Sequence of chain 1.B:
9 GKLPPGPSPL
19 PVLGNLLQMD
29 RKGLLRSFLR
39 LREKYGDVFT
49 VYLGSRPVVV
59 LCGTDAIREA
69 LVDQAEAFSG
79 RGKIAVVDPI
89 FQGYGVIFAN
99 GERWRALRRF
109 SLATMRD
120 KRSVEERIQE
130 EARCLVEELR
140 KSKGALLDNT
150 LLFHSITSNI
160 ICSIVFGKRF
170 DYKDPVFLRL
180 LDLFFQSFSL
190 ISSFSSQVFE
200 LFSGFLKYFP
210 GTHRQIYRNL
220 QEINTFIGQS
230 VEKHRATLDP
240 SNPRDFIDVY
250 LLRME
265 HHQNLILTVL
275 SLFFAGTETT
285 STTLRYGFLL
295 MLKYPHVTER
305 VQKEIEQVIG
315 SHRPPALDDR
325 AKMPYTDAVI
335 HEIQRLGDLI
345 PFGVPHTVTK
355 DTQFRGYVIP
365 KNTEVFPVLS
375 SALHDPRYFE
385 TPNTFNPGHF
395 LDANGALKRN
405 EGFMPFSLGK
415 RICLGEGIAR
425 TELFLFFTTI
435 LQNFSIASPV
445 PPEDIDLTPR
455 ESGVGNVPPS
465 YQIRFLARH

Sequence of chain 1.A:
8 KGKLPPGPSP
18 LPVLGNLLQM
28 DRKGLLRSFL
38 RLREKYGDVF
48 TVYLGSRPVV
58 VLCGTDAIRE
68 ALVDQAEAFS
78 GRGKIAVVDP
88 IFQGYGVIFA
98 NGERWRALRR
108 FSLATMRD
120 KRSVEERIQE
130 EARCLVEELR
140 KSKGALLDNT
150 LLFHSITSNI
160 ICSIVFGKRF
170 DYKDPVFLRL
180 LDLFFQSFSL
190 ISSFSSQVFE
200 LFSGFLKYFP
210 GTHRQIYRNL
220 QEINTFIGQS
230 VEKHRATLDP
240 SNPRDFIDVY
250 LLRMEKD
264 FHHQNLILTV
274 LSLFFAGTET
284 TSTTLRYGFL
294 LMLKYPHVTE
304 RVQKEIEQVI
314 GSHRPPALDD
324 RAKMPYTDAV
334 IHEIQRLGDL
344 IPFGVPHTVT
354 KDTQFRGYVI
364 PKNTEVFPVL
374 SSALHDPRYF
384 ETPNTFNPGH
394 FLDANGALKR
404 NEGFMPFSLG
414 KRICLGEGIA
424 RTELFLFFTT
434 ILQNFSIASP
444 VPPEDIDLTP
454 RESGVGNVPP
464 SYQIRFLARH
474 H

The protein below binds the small molecule below.
Small molecule (SMILES): c1ccc(-c2ccc(Cn3ccnc3)cc2)cc1

Binding-site contacts:
Ligand atom NAD contacts residue LEU24 of chain 1.B at 3.6 Å.
Ligand atom CDC contacts residue PB21 of chain 1.M at 3.2 Å.
Ligand atom CAE contacts residue LEU24 of chain 1.B at 3.8 Å (hydrophobic).
Ligand atom CDF contacts residue VAL458 of chain 1.B at 3.7 Å (hydrophobic).
Ligand atom CAC contacts residue PRO209 of chain 1.A at 3.4 Å (hydrophobic).
Ligand atom CDD contacts residue PRO349 of chain 1.B at 3.6 Å (hydrophobic).
Ligand atom NAB contacts residue LEU51 of chain 1.B at 4.0 Å.
Ligand atom CCF contacts residue PHE208 of chain 1.A at 3.8 Å (hydrophobic).
Ligand atom CCB contacts residue LEU32 of chain 1.B at 3.3 Å (hydrophobic).
Ligand atom CCF contacts residue LEU51 of chain 1.B at 3.8 Å (hydrophobic).
Ligand atom CCE contacts residue THR211 of chain 1.A at 3.8 Å.
Ligand atom CAA contacts residue MET27 of chain 1.B at 3.9 Å (hydrophobic).
Ligand atom CAE contacts residue TYR50 of chain 1.B at 3.3 Å (hydrophobic).
Ligand atom CCA contacts residue LEU32 of chain 1.B at 4.0 Å (hydrophobic).
Ligand atom CCE contacts residue PHE208 of chain 1.A at 3.6 Å (hydrophobic).
Ligand atom CDC contacts residue LYS206 of chain 1.A at 3.7 Å.
Ligand atom CDC contacts residue VAL458 of chain 1.B at 3.5 Å (hydrophobic).
Ligand atom CDB contacts residue VAL458 of chain 1.B at 3.6 Å (hydrophobic).
Ligand atom CCC contacts residue LEU32 of chain 1.B at 3.7 Å (hydrophobic).
Ligand atom CDE contacts residue VAL458 of chain 1.B at 3.6 Å (hydrophobic).
Ligand atom CDB contacts residue LYS206 of chain 1.A at 3.6 Å.
Ligand atom CDE contacts residue PHE346 of chain 1.B at 3.8 Å (hydrophobic).
Ligand atom NAD contacts residue TYR50 of chain 1.B at 4.0 Å.
Ligand atom CAC contacts residue LEU24 of chain 1.B at 3.8 Å (hydrophobic).
Ligand atom CDD contacts residue PB21 of chain 1.L at 3.8 Å.
Ligand atom NAD contacts residue LEU51 of chain 1.B at 4.0 Å.
Ligand atom CAE contacts residue LEU51 of chain 1.B at 3.2 Å (hydrophobic).
Ligand atom CCF contacts residue THR211 of chain 1.A at 3.9 Å.
Ligand atom CDA contacts residue VAL458 of chain 1.B at 3.7 Å (hydrophobic).
Ligand atom CDE contacts residue PHE370 of chain 1.B at 3.5 Å (hydrophobic).
Ligand atom CDB contacts residue PB21 of chain 1.M at 3.5 Å.
Ligand atom CAF contacts residue LEU51 of chain 1.B at 3.2 Å (hydrophobic).
Ligand atom CCE contacts residue LEU51 of chain 1.B at 3.6 Å (hydrophobic).
Ligand atom CDD contacts residue PB21 of chain 1.M at 4.0 Å.
Ligand atom CCD contacts residue THR211 of chain 1.A at 4.0 Å.
Ligand atom CDF contacts residue PHE370 of chain 1.B at 3.3 Å (hydrophobic).
Ligand atom CCB contacts residue PHE36 of chain 1.B at 4.0 Å (hydrophobic).
Ligand atom CDC contacts residue LEU205 of chain 1.A at 3.7 Å (hydrophobic).
Ligand atom CDA contacts residue PHE370 of chain 1.B at 3.9 Å (hydrophobic).
Ligand atom CDD contacts residue VAL458 of chain 1.B at 3.5 Å (hydrophobic).